Sequence of chain 1.C:
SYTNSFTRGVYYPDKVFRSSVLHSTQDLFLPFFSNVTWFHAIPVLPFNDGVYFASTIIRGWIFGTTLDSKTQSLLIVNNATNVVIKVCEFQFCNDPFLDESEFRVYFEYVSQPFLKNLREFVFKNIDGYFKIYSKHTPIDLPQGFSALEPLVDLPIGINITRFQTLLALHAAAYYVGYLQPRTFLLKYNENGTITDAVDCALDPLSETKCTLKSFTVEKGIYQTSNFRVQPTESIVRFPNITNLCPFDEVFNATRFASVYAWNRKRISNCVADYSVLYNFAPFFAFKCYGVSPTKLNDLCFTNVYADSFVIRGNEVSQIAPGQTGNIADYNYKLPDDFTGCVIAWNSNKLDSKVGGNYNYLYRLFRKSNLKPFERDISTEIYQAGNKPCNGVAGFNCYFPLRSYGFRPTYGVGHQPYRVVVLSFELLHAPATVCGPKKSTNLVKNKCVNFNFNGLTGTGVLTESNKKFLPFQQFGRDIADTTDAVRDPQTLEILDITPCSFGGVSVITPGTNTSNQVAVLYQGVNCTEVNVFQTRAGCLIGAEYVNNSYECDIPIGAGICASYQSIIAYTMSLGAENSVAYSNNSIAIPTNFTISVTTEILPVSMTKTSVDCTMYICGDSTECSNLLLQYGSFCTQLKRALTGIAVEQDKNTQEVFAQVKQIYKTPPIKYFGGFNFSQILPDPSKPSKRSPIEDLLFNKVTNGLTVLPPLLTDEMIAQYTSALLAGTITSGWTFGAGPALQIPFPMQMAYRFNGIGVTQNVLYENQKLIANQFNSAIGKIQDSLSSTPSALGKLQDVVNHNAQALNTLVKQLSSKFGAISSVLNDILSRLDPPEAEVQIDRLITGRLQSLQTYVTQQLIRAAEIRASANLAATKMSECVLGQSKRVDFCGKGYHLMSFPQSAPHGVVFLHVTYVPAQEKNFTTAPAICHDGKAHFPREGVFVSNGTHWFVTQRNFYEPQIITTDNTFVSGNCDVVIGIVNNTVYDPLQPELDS

This small molecule binds to this protein.
Small molecule (SMILES): CC(=O)N[C@@H]1[C@@H](O)[C@H](O)[C@@H](CO)O[C@H]1O

Binding-site contacts:
Ligand atom C3 contacts residue ASN266 of chain 1.C at 3.8 Å.
Ligand atom C4 contacts residue ASN266 of chain 1.C at 4.2 Å.
Ligand atom C8 contacts residue ASN264 of chain 1.C at 3.4 Å.
Ligand atom C7 contacts residue ASN266 of chain 1.C at 3.2 Å.
Ligand atom C5 contacts residue ASN266 of chain 1.C at 3.7 Å.
Ligand atom N2 contacts residue ASN266 of chain 1.C at 2.9 Å (h-bond).
Ligand atom C8 contacts residue ASN266 of chain 1.C at 4.4 Å.
Ligand atom O5 contacts residue ASN266 of chain 1.C at 2.4 Å (h-bond).
Ligand atom C2 contacts residue ASN266 of chain 1.C at 2.5 Å.
Ligand atom C1 contacts residue ASN266 of chain 1.C at 1.4 Å.
Ligand atom O7 contacts residue ASN266 of chain 1.C at 3.2 Å (h-bond).